This protein binds this small molecule.
Small molecule (SMILES): Cc1cn([C@H]2CC[C@@H](CO[P](=O)(O)O[P](=O)(O)OP(=O)(O)O)O2)c(=O)[nH]c1=O

Sequence of chain 1.A:
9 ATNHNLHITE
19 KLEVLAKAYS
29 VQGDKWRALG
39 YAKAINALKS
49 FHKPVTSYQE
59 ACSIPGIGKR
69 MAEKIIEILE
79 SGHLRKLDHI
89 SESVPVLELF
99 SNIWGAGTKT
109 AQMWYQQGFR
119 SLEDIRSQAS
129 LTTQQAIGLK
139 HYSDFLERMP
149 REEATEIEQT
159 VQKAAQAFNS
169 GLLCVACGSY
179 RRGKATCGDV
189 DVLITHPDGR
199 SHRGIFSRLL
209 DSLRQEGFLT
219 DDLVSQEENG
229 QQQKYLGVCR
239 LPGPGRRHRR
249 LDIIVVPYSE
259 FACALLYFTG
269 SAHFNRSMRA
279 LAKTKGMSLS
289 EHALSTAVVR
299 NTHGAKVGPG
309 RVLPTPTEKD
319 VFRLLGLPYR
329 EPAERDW

Binding-site contacts:
Ligand atom PA contacts residue NA1 of chain 1.F at 3.5 Å.
Ligand atom O1A contacts residue ASP187 of chain 1.A at 3.1 Å (salt-bridge).
Ligand atom O3B contacts residue MG1 of chain 1.E at 3.5 Å.
Ligand atom O2B contacts residue SER177 of chain 1.A at 3.7 Å.
Ligand atom O3A contacts residue MG1 of chain 1.E at 3.5 Å.
Ligand atom O2B contacts residue ARG180 of chain 1.A at 3.0 Å (salt-bridge).
Ligand atom O3G contacts residue ASP187 of chain 1.A at 2.8 Å (salt-bridge).
Ligand atom O1B contacts residue MG1 of chain 1.E at 2.1 Å.
Ligand atom O1B contacts residue GLY176 of chain 1.A at 3.4 Å.
Ligand atom C2' contacts residue TYR265 of chain 1.A at 3.2 Å (hydrophobic).
Ligand atom O1B contacts residue ASP189 of chain 1.A at 3.0 Å (salt-bridge).
Ligand atom C4 contacts residue ALA270 of chain 1.A at 3.6 Å (hydrophobic).
Ligand atom O1B contacts residue SER177 of chain 1.A at 2.8 Å (h-bond).
Ligand atom O1G contacts residue SER177 of chain 1.A at 2.6 Å (h-bond).
Ligand atom PG contacts residue GLY186 of chain 1.A at 3.7 Å.
Ligand atom O1A contacts residue ASP189 of chain 1.A at 3.1 Å (salt-bridge).
Ligand atom C5 contacts residue ALA270 of chain 1.A at 3.7 Å (hydrophobic).
Ligand atom O1A contacts residue NA1 of chain 1.F at 2.5 Å (h-bond).
Ligand atom O2 contacts residue ASN273 of chain 1.A at 3.0 Å (h-bond).
Ligand atom O1G contacts residue GLY186 of chain 1.A at 2.9 Å (h-bond).
Ligand atom C4 contacts residue DT6 of chain 1.C at 3.6 Å.
Ligand atom C2' contacts residue GLY268 of chain 1.A at 3.5 Å.
Ligand atom O4' contacts residue DT6 of chain 1.C at 3.5 Å.
Ligand atom C4' contacts residue PHE266 of chain 1.A at 3.3 Å (hydrophobic).
Ligand atom O1A contacts residue MG1 of chain 1.E at 2.1 Å.
Ligand atom PB contacts residue MG1 of chain 1.E at 3.1 Å.
Ligand atom C1' contacts residue TYR265 of chain 1.A at 3.4 Å (hydrophobic).
Ligand atom O2 contacts residue TYR265 of chain 1.A at 3.3 Å.
Ligand atom O1G contacts residue ARG146 of chain 1.A at 3.0 Å (salt-bridge).
Ligand atom O3G contacts residue MG1 of chain 1.E at 2.2 Å.
Ligand atom C5' contacts residue ASP189 of chain 1.A at 3.5 Å.
Ligand atom PG contacts residue MG1 of chain 1.E at 3.3 Å.
Ligand atom C2' contacts residue ASN273 of chain 1.A at 3.2 Å.
Ligand atom O5' contacts residue NA1 of chain 1.F at 3.6 Å.
Ligand atom PA contacts residue MG1 of chain 1.E at 3.3 Å.
Ligand atom C1' contacts residue ASN273 of chain 1.A at 3.6 Å.
Ligand atom O4 contacts residue DT6 of chain 1.C at 3.0 Å.
Ligand atom O5' contacts residue DT6 of chain 1.C at 3.6 Å.
Ligand atom O2G contacts residue ARG146 of chain 1.A at 3.1 Å (salt-bridge).
Ligand atom C6 contacts residue DT6 of chain 1.C at 3.5 Å.